Binding-site contacts:
Ligand atom C20 contacts residue PHE208 of chain 1.A at 3.7 Å (hydrophobic).
Ligand atom C2 contacts residue SER188 of chain 1.A at 1.4 Å.
Ligand atom O5 contacts residue SO41 of chain 1.E at 3.5 Å (h-bond).
Ligand atom O1 contacts residue CYS184 of chain 1.A at 3.7 Å.
Ligand atom N1 contacts residue SER207 of chain 1.A at 3.2 Å (h-bond).
Ligand atom O4 contacts residue VAL209 of chain 1.A at 3.1 Å (h-bond).
Ligand atom C6 contacts residue THR206 of chain 1.A at 3.5 Å.
Ligand atom C1 contacts residue HIS45 of chain 1.A at 3.6 Å.
Ligand atom O1 contacts residue GLN185 of chain 1.A at 3.5 Å.
Ligand atom O5 contacts residue ARG211 of chain 1.A at 3.3 Å.
Ligand atom F1 contacts residue HIS45 of chain 1.A at 2.8 Å.
Ligand atom O4 contacts residue SER210 of chain 1.A at 3.7 Å.
Ligand atom C5 contacts residue GLN185 of chain 1.A at 3.7 Å.
Ligand atom C6 contacts residue SER188 of chain 1.A at 3.3 Å.
Ligand atom S1 contacts residue VAL209 of chain 1.A at 3.6 Å.
Ligand atom O3 contacts residue PHE208 of chain 1.A at 3.0 Å.
Ligand atom C5 contacts residue VAL209 of chain 1.A at 3.3 Å (hydrophobic).
Ligand atom C4 contacts residue CYS184 of chain 1.A at 3.6 Å (hydrophobic).
Ligand atom N1 contacts residue SER188 of chain 1.A at 2.7 Å (h-bond).
Ligand atom F3 contacts residue SER188 of chain 1.A at 3.6 Å.
Ligand atom C1 contacts residue SER188 of chain 1.A at 2.4 Å.
Ligand atom O1 contacts residue GLY186 of chain 1.A at 2.6 Å (h-bond).
Ligand atom C3 contacts residue SER188 of chain 1.A at 2.4 Å.
Ligand atom N1 contacts residue HIS45 of chain 1.A at 3.6 Å (h-bond).
Ligand atom O4 contacts residue ARG211 of chain 1.A at 3.2 Å (salt-bridge).
Ligand atom C5 contacts residue CYS184 of chain 1.A at 3.6 Å (hydrophobic).
Ligand atom N3 contacts residue VAL209 of chain 1.A at 2.9 Å (h-bond).
Ligand atom C4 contacts residue SER188 of chain 1.A at 3.3 Å.
Ligand atom F1 contacts residue SER188 of chain 1.A at 2.8 Å.
Ligand atom O1 contacts residue ASP187 of chain 1.A at 3.2 Å (salt-bridge).
Ligand atom F2 contacts residue CYS30 of chain 1.A at 3.5 Å.
Ligand atom O2 contacts residue GLN185 of chain 1.A at 3.6 Å.
Ligand atom C8 contacts residue SER207 of chain 1.A at 3.2 Å.
Ligand atom F2 contacts residue HIS45 of chain 1.A at 3.7 Å.
Ligand atom C9 contacts residue PHE208 of chain 1.A at 3.5 Å (hydrophobic).
Ligand atom F3 contacts residue GLY186 of chain 1.A at 3.6 Å.
Ligand atom C16 contacts residue HIS45 of chain 1.A at 3.6 Å.
Ligand atom O3 contacts residue VAL209 of chain 1.A at 3.1 Å (h-bond).
Ligand atom O1 contacts residue SER188 of chain 1.A at 2.3 Å (h-bond).
Ligand atom F2 contacts residue SER188 of chain 1.A at 2.8 Å.

Sequence of chain 1.A:
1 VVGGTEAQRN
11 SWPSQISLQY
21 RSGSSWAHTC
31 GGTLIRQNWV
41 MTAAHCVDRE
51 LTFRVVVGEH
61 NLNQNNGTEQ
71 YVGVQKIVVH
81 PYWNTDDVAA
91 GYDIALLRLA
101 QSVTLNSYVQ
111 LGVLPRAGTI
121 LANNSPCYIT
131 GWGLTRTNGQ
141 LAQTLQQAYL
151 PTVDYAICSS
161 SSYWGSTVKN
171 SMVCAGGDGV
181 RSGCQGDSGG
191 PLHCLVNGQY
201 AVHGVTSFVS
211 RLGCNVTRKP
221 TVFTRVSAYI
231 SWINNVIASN

A protein and the small-molecule ligand that binds it are described below.
Small molecule (SMILES): CNS(=O)(=O)Nc1ccc(-c2ccccc2)n(CC(=O)N[C@H](C(=O)C(F)(F)F)C(C)C)c1=O